Sequence of chain 1.C:
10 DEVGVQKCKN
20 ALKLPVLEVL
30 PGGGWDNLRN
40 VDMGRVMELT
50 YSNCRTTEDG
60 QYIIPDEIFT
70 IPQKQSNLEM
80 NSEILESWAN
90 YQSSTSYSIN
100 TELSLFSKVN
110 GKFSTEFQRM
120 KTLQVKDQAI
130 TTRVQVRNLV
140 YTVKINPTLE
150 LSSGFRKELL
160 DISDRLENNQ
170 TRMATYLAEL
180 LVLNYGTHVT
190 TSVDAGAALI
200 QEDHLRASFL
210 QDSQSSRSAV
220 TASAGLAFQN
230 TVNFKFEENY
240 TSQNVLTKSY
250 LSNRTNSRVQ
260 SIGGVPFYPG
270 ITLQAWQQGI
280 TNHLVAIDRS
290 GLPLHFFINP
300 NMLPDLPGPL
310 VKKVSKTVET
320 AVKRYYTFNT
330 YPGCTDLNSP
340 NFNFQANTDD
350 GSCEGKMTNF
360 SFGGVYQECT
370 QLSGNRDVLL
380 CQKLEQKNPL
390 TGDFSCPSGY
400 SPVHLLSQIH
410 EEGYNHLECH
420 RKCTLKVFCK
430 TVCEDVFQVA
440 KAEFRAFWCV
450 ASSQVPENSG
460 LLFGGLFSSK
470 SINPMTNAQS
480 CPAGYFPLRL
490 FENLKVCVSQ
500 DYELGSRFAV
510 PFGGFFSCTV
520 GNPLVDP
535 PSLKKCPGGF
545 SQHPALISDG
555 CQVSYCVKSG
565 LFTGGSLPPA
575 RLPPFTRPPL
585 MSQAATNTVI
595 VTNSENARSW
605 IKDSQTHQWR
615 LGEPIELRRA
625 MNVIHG

Sequence of chain 1.B:
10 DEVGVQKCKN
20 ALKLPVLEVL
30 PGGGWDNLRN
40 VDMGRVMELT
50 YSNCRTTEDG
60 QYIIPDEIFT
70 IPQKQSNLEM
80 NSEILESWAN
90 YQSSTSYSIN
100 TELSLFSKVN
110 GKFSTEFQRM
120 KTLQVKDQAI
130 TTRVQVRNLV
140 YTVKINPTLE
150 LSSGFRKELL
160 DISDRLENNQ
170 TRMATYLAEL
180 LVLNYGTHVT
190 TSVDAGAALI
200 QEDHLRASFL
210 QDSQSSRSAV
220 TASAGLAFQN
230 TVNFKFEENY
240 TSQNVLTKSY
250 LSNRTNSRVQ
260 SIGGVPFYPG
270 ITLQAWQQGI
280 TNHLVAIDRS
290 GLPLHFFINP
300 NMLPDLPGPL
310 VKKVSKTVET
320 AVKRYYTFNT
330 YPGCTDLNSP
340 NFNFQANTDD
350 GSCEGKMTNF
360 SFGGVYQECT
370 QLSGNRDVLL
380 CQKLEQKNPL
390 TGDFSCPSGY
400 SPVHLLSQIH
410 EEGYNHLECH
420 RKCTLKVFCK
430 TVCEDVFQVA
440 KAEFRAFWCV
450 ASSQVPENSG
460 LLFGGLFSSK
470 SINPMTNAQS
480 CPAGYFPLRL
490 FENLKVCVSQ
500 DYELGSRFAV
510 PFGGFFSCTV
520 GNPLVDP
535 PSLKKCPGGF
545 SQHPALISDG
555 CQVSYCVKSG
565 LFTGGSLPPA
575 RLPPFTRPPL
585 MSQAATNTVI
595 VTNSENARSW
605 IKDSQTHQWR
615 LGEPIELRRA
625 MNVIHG

This small molecule binds to this protein.
Small molecule (SMILES): CC(=O)N[C@@H]1[C@@H](O)[C@H](O)[C@@H](CO)O[C@H]1O

Binding-site contacts:
Ligand atom C3 contacts residue ASN168 of chain 1.C at 3.8 Å.
Ligand atom O7 contacts residue LEU416 of chain 1.B at 3.9 Å.
Ligand atom C7 contacts residue ASN168 of chain 1.C at 3.2 Å.
Ligand atom C4 contacts residue ASN168 of chain 1.C at 4.2 Å.
Ligand atom C1 contacts residue ASN168 of chain 1.C at 1.4 Å.
Ligand atom C8 contacts residue LEU416 of chain 1.B at 4.0 Å (hydrophobic).
Ligand atom O7 contacts residue ASN168 of chain 1.C at 3.1 Å (h-bond).
Ligand atom O3 contacts residue LEU416 of chain 1.B at 3.8 Å.
Ligand atom N2 contacts residue ASN168 of chain 1.C at 2.9 Å (h-bond).
Ligand atom C5 contacts residue ASN168 of chain 1.C at 3.7 Å.
Ligand atom C2 contacts residue ASN168 of chain 1.C at 2.5 Å.
Ligand atom C7 contacts residue LEU416 of chain 1.B at 3.9 Å (hydrophobic).
Ligand atom C8 contacts residue ASN168 of chain 1.C at 4.4 Å.
Ligand atom O5 contacts residue ASN168 of chain 1.C at 2.4 Å (h-bond).
Ligand atom C8 contacts residue ASP434 of chain 1.B at 4.0 Å.
Ligand atom N2 contacts residue LEU416 of chain 1.B at 4.2 Å.